Sequence of chain 1.A:
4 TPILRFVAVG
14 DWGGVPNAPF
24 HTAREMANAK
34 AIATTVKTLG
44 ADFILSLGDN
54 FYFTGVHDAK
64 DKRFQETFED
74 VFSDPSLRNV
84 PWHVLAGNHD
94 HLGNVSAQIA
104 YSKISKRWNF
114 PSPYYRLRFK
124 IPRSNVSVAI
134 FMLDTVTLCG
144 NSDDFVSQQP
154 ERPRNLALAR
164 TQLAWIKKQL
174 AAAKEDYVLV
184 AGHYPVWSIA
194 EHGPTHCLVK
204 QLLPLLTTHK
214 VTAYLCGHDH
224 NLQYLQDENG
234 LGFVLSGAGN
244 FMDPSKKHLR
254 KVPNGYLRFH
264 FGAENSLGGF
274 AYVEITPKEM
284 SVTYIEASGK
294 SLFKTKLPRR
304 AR

Binding-site contacts:
Ligand atom C contacts residue ALA44 of chain 1.A at 4.0 Å (hydrophobic).
Ligand atom CG contacts residue ALA44 of chain 1.A at 3.3 Å (hydrophobic).
Ligand atom CG contacts residue VAL39 of chain 1.A at 3.8 Å (hydrophobic).
Ligand atom OXT contacts residue ASP45 of chain 1.A at 2.7 Å (salt-bridge).
Ligand atom CA contacts residue ARG8 of chain 1.A at 4.4 Å.
Ligand atom N contacts residue ASP45 of chain 1.A at 4.0 Å.
Ligand atom NE2 contacts residue VAL83 of chain 1.A at 3.7 Å.
Ligand atom CD contacts residue EDO1 of chain 1.JA at 3.4 Å.
Ligand atom NE2 contacts residue EDO1 of chain 1.JA at 2.5 Å (h-bond).
Ligand atom N contacts residue ALA44 of chain 1.A at 2.5 Å (h-bond).
Ligand atom CG contacts residue EDO1 of chain 1.JA at 4.0 Å.
Ligand atom OXT contacts residue ARG8 of chain 1.A at 2.5 Å (salt-bridge).
Ligand atom N contacts residue EDO1 of chain 1.JA at 2.6 Å (h-bond).
Ligand atom CA contacts residue GLN1 of chain 1.H at 3.8 Å.
Ligand atom CA contacts residue ALA44 of chain 1.A at 3.4 Å (hydrophobic).
Ligand atom NE2 contacts residue ALA44 of chain 1.A at 4.1 Å.
Ligand atom CB contacts residue ALA44 of chain 1.A at 3.4 Å (hydrophobic).
Ligand atom OE1 contacts residue EDO1 of chain 1.JA at 4.3 Å.
Ligand atom O contacts residue ARG8 of chain 1.A at 2.9 Å (salt-bridge).
Ligand atom C contacts residue ARG8 of chain 1.A at 3.0 Å.
Ligand atom CD contacts residue ALA44 of chain 1.A at 4.2 Å (hydrophobic).
Ligand atom CD contacts residue VAL39 of chain 1.A at 4.4 Å (hydrophobic).
Ligand atom CB contacts residue EDO1 of chain 1.JA at 4.5 Å.
Ligand atom C contacts residue GLN1 of chain 1.H at 3.0 Å.
Ligand atom OXT contacts residue GLN1 of chain 1.H at 3.5 Å (h-bond).
Ligand atom O contacts residue GLY43 of chain 1.A at 4.5 Å.
Ligand atom C contacts residue ASP45 of chain 1.A at 3.8 Å.
Ligand atom C contacts residue GLY43 of chain 1.A at 4.5 Å.
Ligand atom O contacts residue GLN1 of chain 1.H at 2.5 Å (h-bond).
Ligand atom CB contacts residue GLY43 of chain 1.A at 3.5 Å.
Ligand atom CA contacts residue EDO1 of chain 1.JA at 3.8 Å.
Ligand atom OXT contacts residue ALA44 of chain 1.A at 3.7 Å.
Ligand atom CG contacts residue GLY43 of chain 1.A at 4.0 Å.

This protein binds this small molecule.
Small molecule (SMILES): NC(=O)CC[C@H](N)C(=O)O